Sequence of chain 1.A:
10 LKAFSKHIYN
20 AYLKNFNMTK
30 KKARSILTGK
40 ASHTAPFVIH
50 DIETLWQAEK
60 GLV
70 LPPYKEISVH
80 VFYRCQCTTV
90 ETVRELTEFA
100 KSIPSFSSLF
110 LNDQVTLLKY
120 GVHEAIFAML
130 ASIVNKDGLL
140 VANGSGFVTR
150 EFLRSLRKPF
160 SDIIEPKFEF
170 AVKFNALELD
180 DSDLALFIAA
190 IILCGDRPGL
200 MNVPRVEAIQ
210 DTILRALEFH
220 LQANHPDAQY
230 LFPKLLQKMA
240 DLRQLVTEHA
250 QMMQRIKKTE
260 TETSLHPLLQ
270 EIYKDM

Sequence of chain 1.B:
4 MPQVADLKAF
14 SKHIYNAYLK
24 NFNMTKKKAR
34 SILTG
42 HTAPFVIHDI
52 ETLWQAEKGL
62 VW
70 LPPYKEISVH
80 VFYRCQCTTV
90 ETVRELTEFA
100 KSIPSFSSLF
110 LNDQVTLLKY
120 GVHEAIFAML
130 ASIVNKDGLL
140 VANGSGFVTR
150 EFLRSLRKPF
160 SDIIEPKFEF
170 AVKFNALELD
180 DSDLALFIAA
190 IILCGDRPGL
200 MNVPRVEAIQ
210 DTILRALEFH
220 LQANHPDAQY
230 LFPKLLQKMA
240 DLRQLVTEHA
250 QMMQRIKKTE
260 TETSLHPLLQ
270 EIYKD

Binding-site contacts:
Ligand atom C7 contacts residue ASN111 of chain 1.B at 3.8 Å.
Ligand atom C5 contacts residue B7G1 of chain 1.E at 3.2 Å.
Ligand atom O6 contacts residue ASN111 of chain 1.B at 3.4 Å (h-bond).
Ligand atom O2 contacts residue GLU270 of chain 1.A at 3.6 Å (salt-bridge).
Ligand atom O6 contacts residue THR115 of chain 1.B at 3.6 Å.
Ligand atom C12 contacts residue LEU267 of chain 1.A at 4.2 Å (hydrophobic).
Ligand atom C7 contacts residue GLU270 of chain 1.A at 4.0 Å.
Ligand atom O1 contacts residue LYS118 of chain 1.A at 3.6 Å.
Ligand atom C12 contacts residue VAL92 of chain 1.A at 3.5 Å (hydrophobic).
Ligand atom C7 contacts residue LYS118 of chain 1.A at 4.1 Å.
Ligand atom C10 contacts residue ILE271 of chain 1.A at 4.3 Å (hydrophobic).
Ligand atom C7 contacts residue VAL114 of chain 1.A at 4.0 Å (hydrophobic).
Ligand atom C2 contacts residue B7G1 of chain 1.E at 4.1 Å.
Ligand atom C8 contacts residue LYS118 of chain 1.A at 4.0 Å.
Ligand atom C1 contacts residue B7G1 of chain 1.E at 4.0 Å.
Ligand atom C8 contacts residue ILE271 of chain 1.A at 4.2 Å (hydrophobic).
Ligand atom C1 contacts residue LYS118 of chain 1.A at 3.9 Å.
Ligand atom O5 contacts residue B7G1 of chain 1.E at 4.2 Å.
Ligand atom C3 contacts residue B7G1 of chain 1.E at 3.0 Å.
Ligand atom C6 contacts residue B7G1 of chain 1.E at 3.9 Å.
Ligand atom C13 contacts residue LEU110 of chain 1.B at 3.9 Å (hydrophobic).
Ligand atom C8 contacts residue ASN111 of chain 1.B at 4.0 Å.
Ligand atom C13 contacts residue THR96 of chain 1.A at 3.3 Å.
Ligand atom C10 contacts residue ASN111 of chain 1.B at 4.2 Å.
Ligand atom O6 contacts residue VAL114 of chain 1.B at 3.9 Å.
Ligand atom O1 contacts residue GLU270 of chain 1.A at 3.3 Å (salt-bridge).
Ligand atom C9 contacts residue ASN111 of chain 1.B at 3.4 Å.
Ligand atom C2 contacts residue LYS118 of chain 1.A at 4.0 Å.
Ligand atom O2 contacts residue LYS118 of chain 1.A at 3.0 Å.
Ligand atom C10 contacts residue LEU267 of chain 1.A at 3.7 Å (hydrophobic).
Ligand atom O2 contacts residue ASP274 of chain 1.A at 4.1 Å.
Ligand atom C13 contacts residue LEU117 of chain 1.A at 3.7 Å (hydrophobic).
Ligand atom C13 contacts residue VAL92 of chain 1.A at 3.7 Å (hydrophobic).
Ligand atom O4 contacts residue B7G1 of chain 1.E at 3.1 Å (h-bond).
Ligand atom C9 contacts residue VAL114 of chain 1.A at 3.6 Å (hydrophobic).
Ligand atom O6 contacts residue B7G1 of chain 1.E at 3.8 Å.
Ligand atom O3 contacts residue B7G1 of chain 1.E at 3.9 Å.
Ligand atom C4 contacts residue B7G1 of chain 1.E at 3.3 Å.
Ligand atom C8 contacts residue GLU270 of chain 1.A at 3.5 Å.
Ligand atom C6 contacts residue THR115 of chain 1.B at 3.5 Å.

This small molecule binds to this protein.
Small molecule (SMILES): CCCCCCCO[C@@H]1O[C@H](CO)[C@@H](O)[C@H](O)[C@H]1O